Binding-site contacts:
Ligand atom C11 contacts residue TYR109 of chain 1.B at 3.6 Å (hydrophobic).
Ligand atom C2 contacts residue ILE54 of chain 1.B at 3.8 Å (hydrophobic).
Ligand atom F2 contacts residue TYR109 of chain 1.B at 3.1 Å.
Ligand atom F3 contacts residue ASN110 of chain 1.B at 2.7 Å.
Ligand atom N1 contacts residue ILE54 of chain 1.B at 3.9 Å.
Ligand atom C1 contacts residue PHE55 of chain 1.B at 3.4 Å (hydrophobic).
Ligand atom C9 contacts residue VAL64 of chain 1.B at 3.9 Å (hydrophobic).
Ligand atom C2 contacts residue PHE116 of chain 1.B at 3.9 Å (hydrophobic).
Ligand atom F3 contacts residue TYR109 of chain 1.B at 3.4 Å.
Ligand atom C4 contacts residue PHE116 of chain 1.B at 3.8 Å (hydrophobic).
Ligand atom C7 contacts residue VAL64 of chain 1.B at 3.6 Å (hydrophobic).
Ligand atom N2 contacts residue ASN110 of chain 1.B at 3.9 Å.
Ligand atom C3 contacts residue VAL59 of chain 1.B at 3.9 Å (hydrophobic).
Ligand atom C11 contacts residue TYR67 of chain 1.B at 4.2 Å (hydrophobic).
Ligand atom C8 contacts residue VAL64 of chain 1.B at 3.5 Å (hydrophobic).
Ligand atom N1 contacts residue PHE116 of chain 1.B at 4.3 Å.
Ligand atom N2 contacts residue VAL59 of chain 1.B at 3.9 Å.
Ligand atom C6 contacts residue VAL64 of chain 1.B at 3.9 Å (hydrophobic).
Ligand atom C2 contacts residue VAL59 of chain 1.B at 3.8 Å (hydrophobic).
Ligand atom F1 contacts residue VAL64 of chain 1.B at 3.8 Å.
Ligand atom F1 contacts residue TYR67 of chain 1.B at 3.8 Å.
Ligand atom F3 contacts residue PHE116 of chain 1.B at 4.3 Å.
Ligand atom N1 contacts residue VAL59 of chain 1.B at 3.9 Å.
Ligand atom C1 contacts residue ILE54 of chain 1.B at 3.2 Å (hydrophobic).
Ligand atom N3 contacts residue PHE116 of chain 1.B at 4.0 Å.
Ligand atom N3 contacts residue ILE54 of chain 1.B at 2.9 Å (h-bond).
Ligand atom C10 contacts residue PHE116 of chain 1.B at 4.1 Å (hydrophobic).
Ligand atom C10 contacts residue VAL59 of chain 1.B at 3.9 Å (hydrophobic).
Ligand atom F1 contacts residue TYR109 of chain 1.B at 3.8 Å.
Ligand atom F2 contacts residue ASN110 of chain 1.B at 3.3 Å.
Ligand atom N2 contacts residue CYS106 of chain 1.B at 4.2 Å.
Ligand atom C9 contacts residue PHE116 of chain 1.B at 3.8 Å (hydrophobic).
Ligand atom C4 contacts residue VAL64 of chain 1.B at 4.2 Å (hydrophobic).
Ligand atom C1 contacts residue CYS106 of chain 1.B at 4.2 Å (hydrophobic).
Ligand atom C3 contacts residue PHE116 of chain 1.B at 3.9 Å (hydrophobic).
Ligand atom F2 contacts residue TYR67 of chain 1.B at 3.4 Å.
Ligand atom C10 contacts residue ASN110 of chain 1.B at 4.2 Å.
Ligand atom C5 contacts residue VAL64 of chain 1.B at 4.2 Å (hydrophobic).
Ligand atom C11 contacts residue ASN110 of chain 1.B at 3.8 Å.
Ligand atom F1 contacts residue VAL59 of chain 1.B at 3.8 Å.

A small-molecule ligand and the protein it binds are described below.
Small molecule (SMILES): Cn1nc(C(F)(F)F)c(-c2ccccc2)c1N

Sequence of chain 1.B:
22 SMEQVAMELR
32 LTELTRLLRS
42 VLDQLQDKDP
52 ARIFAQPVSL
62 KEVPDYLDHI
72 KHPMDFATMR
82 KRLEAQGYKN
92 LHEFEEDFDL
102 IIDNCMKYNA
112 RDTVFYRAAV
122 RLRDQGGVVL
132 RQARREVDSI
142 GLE